This protein binds this small molecule.
Small molecule (SMILES): Nc1nnc(-c2ccc(O)cc2)s1

Binding-site contacts:
Ligand atom C1 contacts residue VAL20 of chain 1.A at 4.3 Å (hydrophobic).
Ligand atom C3 contacts residue GLY70 of chain 1.A at 4.4 Å.
Ligand atom S1 contacts residue VAL24 of chain 1.A at 4.5 Å.
Ligand atom C2 contacts residue VAL20 of chain 1.A at 4.0 Å (hydrophobic).
Ligand atom N1 contacts residue GLN172 of chain 1.A at 3.8 Å.
Ligand atom O1 contacts residue SER21 of chain 1.A at 3.8 Å.
Ligand atom O1 contacts residue MET71 of chain 1.A at 3.0 Å (h-bond).
Ligand atom N3 contacts residue LEU57 of chain 1.A at 4.0 Å.
Ligand atom S1 contacts residue LEU57 of chain 1.A at 4.4 Å.
Ligand atom C5 contacts residue VAL20 of chain 1.A at 3.9 Å (hydrophobic).
Ligand atom N2 contacts residue LEU73 of chain 1.A at 4.4 Å.
Ligand atom C1 contacts residue VAL24 of chain 1.A at 3.8 Å (hydrophobic).
Ligand atom C1 contacts residue ARG59 of chain 1.A at 4.2 Å.
Ligand atom C4 contacts residue VAL20 of chain 1.A at 3.6 Å (hydrophobic).
Ligand atom C2 contacts residue VAL24 of chain 1.A at 4.2 Å (hydrophobic).
Ligand atom C3 contacts residue SER21 of chain 1.A at 4.3 Å.
Ligand atom O1 contacts residue GLY70 of chain 1.A at 3.1 Å.
Ligand atom C8 contacts residue GLN172 of chain 1.A at 3.7 Å.
Ligand atom C3 contacts residue MET71 of chain 1.A at 3.3 Å (hydrophobic).
Ligand atom S1 contacts residue ARG59 of chain 1.A at 4.2 Å.
Ligand atom C8 contacts residue LEU57 of chain 1.A at 3.9 Å (hydrophobic).
Ligand atom N3 contacts residue GLN172 of chain 1.A at 3.8 Å.
Ligand atom C4 contacts residue MET71 of chain 1.A at 2.9 Å (hydrophobic).
Ligand atom N1 contacts residue LEU73 of chain 1.A at 4.1 Å.
Ligand atom C4 contacts residue LEU73 of chain 1.A at 4.3 Å (hydrophobic).
Ligand atom C5 contacts residue LEU73 of chain 1.A at 4.2 Å (hydrophobic).
Ligand atom C6 contacts residue VAL20 of chain 1.A at 4.3 Å (hydrophobic).
Ligand atom C5 contacts residue MET71 of chain 1.A at 4.0 Å (hydrophobic).
Ligand atom O1 contacts residue VAL20 of chain 1.A at 3.8 Å.
Ligand atom C3 contacts residue VAL20 of chain 1.A at 3.6 Å (hydrophobic).
Ligand atom C2 contacts residue SER21 of chain 1.A at 3.9 Å.
Ligand atom N2 contacts residue GLN172 of chain 1.A at 2.9 Å (h-bond).
Ligand atom N2 contacts residue LEU57 of chain 1.A at 4.2 Å.

Sequence of chain 1.A:
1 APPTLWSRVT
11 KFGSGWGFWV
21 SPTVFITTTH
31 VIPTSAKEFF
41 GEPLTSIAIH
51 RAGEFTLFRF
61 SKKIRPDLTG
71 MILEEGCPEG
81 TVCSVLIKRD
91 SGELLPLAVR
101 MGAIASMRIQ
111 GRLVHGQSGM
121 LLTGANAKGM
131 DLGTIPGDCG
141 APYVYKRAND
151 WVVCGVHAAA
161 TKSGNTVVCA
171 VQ